Binding-site contacts:
Ligand atom C2 contacts residue GLY121 of chain 1.B at 4.4 Å.
Ligand atom O3 contacts residue TRP212 of chain 1.B at 4.2 Å.
Ligand atom C4 contacts residue GLY121 of chain 1.B at 3.7 Å.
Ligand atom O1 contacts residue GLY121 of chain 1.B at 3.9 Å.
Ligand atom C2 contacts residue THR208 of chain 1.A at 4.0 Å.
Ligand atom C1 contacts residue THR208 of chain 1.A at 4.2 Å.
Ligand atom O1 contacts residue SER120 of chain 1.B at 4.1 Å.
Ligand atom O1 contacts residue THR208 of chain 1.A at 4.4 Å.
Ligand atom C3 contacts residue GLY121 of chain 1.B at 4.2 Å.
Ligand atom C2 contacts residue TRP212 of chain 1.B at 4.3 Å (hydrophobic).
Ligand atom C1 contacts residue GLY121 of chain 1.B at 4.5 Å.
Ligand atom O2 contacts residue TRP212 of chain 1.B at 3.8 Å.
Ligand atom C3 contacts residue THR208 of chain 1.A at 3.8 Å.
Ligand atom C1 contacts residue TRP212 of chain 1.B at 4.5 Å (hydrophobic).
Ligand atom O2 contacts residue PHE237 of chain 1.B at 4.2 Å.

Sequence of chain 1.A:
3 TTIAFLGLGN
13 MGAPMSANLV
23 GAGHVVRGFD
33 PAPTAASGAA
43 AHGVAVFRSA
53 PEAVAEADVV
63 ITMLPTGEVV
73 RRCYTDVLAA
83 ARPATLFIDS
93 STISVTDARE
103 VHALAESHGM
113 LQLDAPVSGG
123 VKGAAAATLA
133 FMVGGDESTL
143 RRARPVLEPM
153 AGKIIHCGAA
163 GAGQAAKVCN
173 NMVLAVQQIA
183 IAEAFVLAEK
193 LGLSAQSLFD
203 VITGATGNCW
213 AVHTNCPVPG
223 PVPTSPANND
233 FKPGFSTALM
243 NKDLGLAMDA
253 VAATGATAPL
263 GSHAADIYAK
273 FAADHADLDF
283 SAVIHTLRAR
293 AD

Sequence of chain 1.B:
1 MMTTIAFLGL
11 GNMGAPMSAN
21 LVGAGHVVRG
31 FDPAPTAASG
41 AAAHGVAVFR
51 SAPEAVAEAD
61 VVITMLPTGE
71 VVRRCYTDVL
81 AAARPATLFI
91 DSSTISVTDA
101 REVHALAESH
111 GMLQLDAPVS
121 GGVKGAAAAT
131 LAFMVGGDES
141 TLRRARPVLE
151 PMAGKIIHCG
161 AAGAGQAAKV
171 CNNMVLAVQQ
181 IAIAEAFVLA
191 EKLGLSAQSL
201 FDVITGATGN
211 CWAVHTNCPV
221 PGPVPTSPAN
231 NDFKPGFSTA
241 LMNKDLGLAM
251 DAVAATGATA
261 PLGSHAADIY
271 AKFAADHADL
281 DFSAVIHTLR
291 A

This protein binds this small molecule.
Small molecule (SMILES): C[C@@H](CO)C(=O)O